Binding-site contacts:
Ligand atom N2 contacts residue NDP1 of chain 2.E at 3.4 Å.
Ligand atom N3 contacts residue TYR178 of chain 2.B at 3.7 Å.
Ligand atom C1 contacts residue NDP1 of chain 2.E at 3.3 Å.
Ligand atom C5 contacts residue GLY210 of chain 2.B at 3.5 Å.
Ligand atom C3 contacts residue CYS220 of chain 2.B at 3.9 Å (hydrophobic).
Ligand atom C3 contacts residue TYR223 of chain 2.B at 3.8 Å (hydrophobic).
Ligand atom S contacts residue GLY210 of chain 2.B at 3.8 Å.
Ligand atom S contacts residue TYR223 of chain 2.B at 3.9 Å.
Ligand atom C4 contacts residue TYR223 of chain 2.B at 3.8 Å (hydrophobic).
Ligand atom C8 contacts residue TYR223 of chain 2.B at 3.5 Å (hydrophobic).
Ligand atom N2 contacts residue TYR178 of chain 2.B at 2.7 Å (h-bond).
Ligand atom C5 contacts residue TRP243 of chain 2.B at 4.0 Å (hydrophobic).
Ligand atom C2 contacts residue MET215 of chain 2.B at 3.7 Å (hydrophobic).
Ligand atom C6 contacts residue GLY210 of chain 2.B at 3.6 Å.
Ligand atom N2 contacts residue SER164 of chain 2.B at 3.4 Å (h-bond).
Ligand atom C7 contacts residue TYR223 of chain 2.B at 3.3 Å (hydrophobic).
Ligand atom C2 contacts residue VAL219 of chain 2.B at 3.8 Å (hydrophobic).
Ligand atom C9 contacts residue TYR223 of chain 2.B at 3.4 Å (hydrophobic).
Ligand atom C5 contacts residue TYR223 of chain 2.B at 4.0 Å (hydrophobic).
Ligand atom N1 contacts residue NDP1 of chain 2.E at 3.5 Å (h-bond).
Ligand atom C9 contacts residue TYR178 of chain 2.B at 3.6 Å (hydrophobic).
Ligand atom C4 contacts residue GLY210 of chain 2.B at 3.9 Å.
Ligand atom N1 contacts residue TYR223 of chain 2.B at 3.2 Å (h-bond).
Ligand atom C1 contacts residue TYR223 of chain 2.B at 3.6 Å (hydrophobic).
Ligand atom C4 contacts residue TRP243 of chain 2.B at 3.7 Å (hydrophobic).
Ligand atom N3 contacts residue THR166 of chain 2.B at 3.8 Å.
Ligand atom C2 contacts residue NDP1 of chain 2.E at 3.3 Å.
Ligand atom S contacts residue ILE165 of chain 2.B at 3.4 Å.
Ligand atom C6 contacts residue TYR223 of chain 2.B at 3.6 Å (hydrophobic).
Ligand atom N3 contacts residue SER164 of chain 2.B at 2.6 Å (h-bond).
Ligand atom N3 contacts residue TYR223 of chain 2.B at 3.7 Å.
Ligand atom N3 contacts residue NDP1 of chain 2.E at 3.5 Å.
Ligand atom C2 contacts residue TYR216 of chain 2.B at 3.9 Å (hydrophobic).
Ligand atom C9 contacts residue MET215 of chain 2.B at 3.9 Å (hydrophobic).
Ligand atom N2 contacts residue TYR223 of chain 2.B at 3.7 Å.
Ligand atom C7 contacts residue NDP1 of chain 2.E at 3.7 Å.
Ligand atom C8 contacts residue NDP1 of chain 2.E at 3.4 Å.
Ligand atom C9 contacts residue NDP1 of chain 2.E at 3.5 Å.
Ligand atom C3 contacts residue TYR216 of chain 2.B at 3.8 Å (hydrophobic).
Ligand atom C7 contacts residue SER164 of chain 2.B at 3.7 Å.

This protein binds this small molecule.
Small molecule (SMILES): Cc1cccc2sc3[nH+]ncn3c12

Sequence of chain 2.B:
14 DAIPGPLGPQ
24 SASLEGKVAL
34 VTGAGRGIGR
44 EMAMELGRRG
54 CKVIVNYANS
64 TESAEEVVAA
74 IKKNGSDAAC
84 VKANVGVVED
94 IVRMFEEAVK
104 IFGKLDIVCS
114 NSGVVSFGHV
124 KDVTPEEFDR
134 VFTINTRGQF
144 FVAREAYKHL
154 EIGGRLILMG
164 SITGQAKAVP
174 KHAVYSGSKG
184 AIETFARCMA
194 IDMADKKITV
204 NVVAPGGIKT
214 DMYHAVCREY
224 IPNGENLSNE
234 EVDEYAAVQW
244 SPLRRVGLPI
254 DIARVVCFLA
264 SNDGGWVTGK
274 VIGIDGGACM